A small-molecule ligand and the protein it binds are described below.
Small molecule (SMILES): CC(=O)N[C@H]1[C@H](O[C@H]2[C@H](O)[C@@H](NC(C)=O)CO[C@@H]2CO)O[C@H](CO)[C@@H](O)[C@@H]1O

Binding-site contacts:
Ligand atom O5 contacts residue VAL414 of chain 2.D at 4.3 Å.
Ligand atom C1 contacts residue GLN263 of chain 2.D at 4.1 Å.
Ligand atom C3 contacts residue GLN263 of chain 2.D at 4.5 Å.
Ligand atom C8 contacts residue ASN301 of chain 2.D at 4.2 Å.
Ligand atom C1 contacts residue ASN265 of chain 2.D at 1.4 Å.
Ligand atom O5 contacts residue ARG412 of chain 2.D at 3.8 Å.
Ligand atom C2 contacts residue ASN265 of chain 2.D at 2.5 Å.
Ligand atom C7 contacts residue ASN265 of chain 2.D at 3.1 Å.
Ligand atom C5 contacts residue ASN265 of chain 2.D at 3.6 Å.
Ligand atom C8 contacts residue SER303 of chain 2.D at 3.5 Å.
Ligand atom N2 contacts residue GLN263 of chain 2.D at 3.5 Å.
Ligand atom O6 contacts residue ARG412 of chain 2.D at 3.5 Å (salt-bridge).
Ligand atom C8 contacts residue GLN263 of chain 2.D at 4.0 Å.
Ligand atom O5 contacts residue ASN265 of chain 2.D at 2.3 Å (h-bond).
Ligand atom C3 contacts residue ASN265 of chain 2.D at 3.8 Å.
Ligand atom C2 contacts residue GLN263 of chain 2.D at 4.2 Å.
Ligand atom C8 contacts residue VAL302 of chain 2.D at 3.9 Å (hydrophobic).
Ligand atom O7 contacts residue ASN265 of chain 2.D at 2.8 Å (h-bond).
Ligand atom O7 contacts residue ASN301 of chain 2.D at 3.9 Å.
Ligand atom N2 contacts residue ASN265 of chain 2.D at 2.9 Å (h-bond).
Ligand atom C8 contacts residue ASN265 of chain 2.D at 4.3 Å.
Ligand atom C7 contacts residue GLN263 of chain 2.D at 4.2 Å.
Ligand atom C6 contacts residue ARG412 of chain 2.D at 4.0 Å.
Ligand atom C4 contacts residue ASN265 of chain 2.D at 4.2 Å.

Sequence of chain 2.D:
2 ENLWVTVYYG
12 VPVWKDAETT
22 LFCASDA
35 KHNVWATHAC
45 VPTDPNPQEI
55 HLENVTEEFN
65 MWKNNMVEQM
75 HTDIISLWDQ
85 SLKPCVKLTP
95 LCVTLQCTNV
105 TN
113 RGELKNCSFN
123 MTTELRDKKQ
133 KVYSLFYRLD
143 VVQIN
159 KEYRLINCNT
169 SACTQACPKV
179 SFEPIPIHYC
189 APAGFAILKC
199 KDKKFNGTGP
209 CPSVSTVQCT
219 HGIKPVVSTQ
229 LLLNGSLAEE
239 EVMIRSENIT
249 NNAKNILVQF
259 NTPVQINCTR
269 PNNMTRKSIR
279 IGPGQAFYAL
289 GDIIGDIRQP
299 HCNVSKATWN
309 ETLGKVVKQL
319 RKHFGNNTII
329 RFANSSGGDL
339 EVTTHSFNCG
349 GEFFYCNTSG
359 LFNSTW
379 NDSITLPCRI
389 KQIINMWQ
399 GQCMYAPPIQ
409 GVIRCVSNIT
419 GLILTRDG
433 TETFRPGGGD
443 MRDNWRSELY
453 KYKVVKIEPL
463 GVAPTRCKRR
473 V